Sequence of chain 1.L:
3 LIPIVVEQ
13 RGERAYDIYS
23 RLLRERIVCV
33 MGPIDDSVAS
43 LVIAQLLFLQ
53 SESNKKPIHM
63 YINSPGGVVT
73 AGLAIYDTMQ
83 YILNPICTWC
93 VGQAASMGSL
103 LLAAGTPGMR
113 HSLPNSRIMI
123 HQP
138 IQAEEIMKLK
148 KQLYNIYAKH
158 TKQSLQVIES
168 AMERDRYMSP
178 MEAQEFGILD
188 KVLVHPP

Sequence of chain 1.M:
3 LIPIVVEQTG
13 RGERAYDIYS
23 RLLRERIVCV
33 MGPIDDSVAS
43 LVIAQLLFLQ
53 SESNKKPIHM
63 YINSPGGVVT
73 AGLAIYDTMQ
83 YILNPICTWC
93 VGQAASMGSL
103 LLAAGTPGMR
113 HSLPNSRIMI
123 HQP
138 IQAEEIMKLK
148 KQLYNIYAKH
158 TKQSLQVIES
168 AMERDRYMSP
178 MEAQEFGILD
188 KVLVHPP

Binding-site contacts:
Ligand atom C17 contacts residue HIS61 of chain 1.M at 4.0 Å.
Ligand atom F25 contacts residue TYR63 of chain 1.M at 3.7 Å.
Ligand atom C16 contacts residue TYR63 of chain 1.M at 3.4 Å (hydrophobic).
Ligand atom C24 contacts residue TYR63 of chain 1.M at 3.4 Å (hydrophobic).
Ligand atom F26 contacts residue LEU115 of chain 1.M at 3.7 Å.
Ligand atom C13 contacts residue TYR63 of chain 1.M at 3.4 Å (hydrophobic).
Ligand atom C6 contacts residue SER53 of chain 1.L at 3.4 Å.
Ligand atom C14 contacts residue TYR83 of chain 1.L at 3.8 Å (hydrophobic).
Ligand atom F25 contacts residue ILE45 of chain 1.L at 3.5 Å.
Ligand atom C18 contacts residue TYR63 of chain 1.M at 3.6 Å (hydrophobic).
Ligand atom C19 contacts residue TYR63 of chain 1.M at 3.9 Å (hydrophobic).
Ligand atom C22 contacts residue THR80 of chain 1.L at 3.5 Å.
Ligand atom C14 contacts residue LEU49 of chain 1.L at 4.0 Å (hydrophobic).
Ligand atom BR1 contacts residue LEU24 of chain 1.M at 3.6 Å.
Ligand atom N15 contacts residue TYR63 of chain 1.M at 2.8 Å (h-bond).
Ligand atom C7 contacts residue SER53 of chain 1.L at 3.3 Å.
Ligand atom C2 contacts residue SER53 of chain 1.L at 4.0 Å.
Ligand atom C23 contacts residue VAL93 of chain 1.M at 3.6 Å (hydrophobic).
Ligand atom F26 contacts residue THR80 of chain 1.L at 3.5 Å.
Ligand atom C22 contacts residue LEU115 of chain 1.M at 3.7 Å (hydrophobic).
Ligand atom C3 contacts residue ILE29 of chain 1.M at 3.9 Å (hydrophobic).
Ligand atom C6 contacts residue GLU27 of chain 1.M at 3.6 Å.
Ligand atom C16 contacts residue TRP91 of chain 1.M at 3.6 Å (hydrophobic).
Ligand atom C13 contacts residue LEU49 of chain 1.L at 4.0 Å (hydrophobic).
Ligand atom C22 contacts residue VAL93 of chain 1.M at 3.9 Å (hydrophobic).
Ligand atom C18 contacts residue TRP91 of chain 1.M at 3.5 Å (hydrophobic).
Ligand atom C7 contacts residue GLU27 of chain 1.M at 3.1 Å.
Ligand atom C23 contacts residue LEU49 of chain 1.L at 4.0 Å (hydrophobic).
Ligand atom C2 contacts residue GLU27 of chain 1.M at 3.4 Å.
Ligand atom C17 contacts residue TYR63 of chain 1.M at 3.5 Å (hydrophobic).
Ligand atom C20 contacts residue TYR83 of chain 1.L at 3.8 Å (hydrophobic).
Ligand atom C21 contacts residue LEU115 of chain 1.M at 3.8 Å (hydrophobic).
Ligand atom N12 contacts residue TYR63 of chain 1.M at 3.9 Å.
Ligand atom C3 contacts residue LEU24 of chain 1.M at 3.8 Å (hydrophobic).
Ligand atom F25 contacts residue VAL93 of chain 1.M at 3.3 Å.
Ligand atom C14 contacts residue TYR63 of chain 1.M at 3.6 Å (hydrophobic).
Ligand atom BR1 contacts residue ARG23 of chain 1.M at 4.0 Å.
Ligand atom C3 contacts residue GLU27 of chain 1.M at 3.9 Å.
Ligand atom F26 contacts residue TYR83 of chain 1.L at 3.2 Å.
Ligand atom C21 contacts residue TYR83 of chain 1.L at 4.0 Å (hydrophobic).

A protein and the small-molecule ligand that binds it are described below.
Small molecule (SMILES): O=C(NCc1ccc(Br)cc1)N1CCN(Cc2cc(F)cc(F)c2)CC1